Sequence of chain 1.F:
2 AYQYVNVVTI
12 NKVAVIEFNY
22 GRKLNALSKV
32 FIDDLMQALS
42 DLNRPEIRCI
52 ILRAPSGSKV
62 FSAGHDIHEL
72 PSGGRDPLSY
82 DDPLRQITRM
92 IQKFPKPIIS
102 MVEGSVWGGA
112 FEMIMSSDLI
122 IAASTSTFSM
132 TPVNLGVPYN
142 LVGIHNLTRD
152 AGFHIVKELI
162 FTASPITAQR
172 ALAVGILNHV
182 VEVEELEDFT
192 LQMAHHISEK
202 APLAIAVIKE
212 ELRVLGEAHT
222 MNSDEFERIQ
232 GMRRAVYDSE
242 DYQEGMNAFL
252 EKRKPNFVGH

Binding-site contacts:
Ligand atom NS4 contacts residue NI1 of chain 1.T at 2.2 Å (h-bond).
Ligand atom CS2 contacts residue GLU241 of chain 1.F at 4.4 Å.
Ligand atom OS1 contacts residue IMD1 of chain 1.W at 3.1 Å (h-bond).
Ligand atom OS4 contacts residue GLU241 of chain 1.F at 2.4 Å (salt-bridge).
Ligand atom CS2 contacts residue IMD1 of chain 1.W at 3.8 Å.
Ligand atom CS1 contacts residue NI1 of chain 1.T at 2.9 Å.
Ligand atom NS4 contacts residue HIS261 of chain 1.F at 4.4 Å.
Ligand atom O contacts residue NI1 of chain 1.T at 4.1 Å.
Ligand atom CS2 contacts residue NI1 of chain 1.T at 3.0 Å.
Ligand atom CS1 contacts residue IMD1 of chain 1.W at 3.7 Å.
Ligand atom OS1 contacts residue HIS261 of chain 1.F at 3.3 Å (h-bond).
Ligand atom CS1 contacts residue HIS261 of chain 1.F at 4.4 Å.
Ligand atom OS1 contacts residue GLU241 of chain 1.F at 4.3 Å.
Ligand atom NS4 contacts residue IMD1 of chain 1.W at 3.3 Å (h-bond).
Ligand atom NS4 contacts residue GLU241 of chain 1.F at 3.1 Å (salt-bridge).
Ligand atom OS1 contacts residue NI1 of chain 1.T at 2.2 Å (h-bond).
Ligand atom OS4 contacts residue IMD1 of chain 1.W at 4.1 Å.
Ligand atom OS4 contacts residue NI1 of chain 1.T at 3.3 Å (h-bond).

This protein binds this small molecule.
Small molecule (SMILES): C/C(=N\O)C(=O)O